Binding-site contacts:
Ligand atom OS3 contacts residue ILE84 of chain 1.A at 3.3 Å.
Ligand atom O6P contacts residue PHE53 of chain 1.A at 3.4 Å.
Ligand atom C6 contacts residue PHE143 of chain 1.A at 3.7 Å (hydrophobic).
Ligand atom OS3 contacts residue ARG58 of chain 1.A at 3.2 Å (salt-bridge).
Ligand atom N3 contacts residue PHE143 of chain 1.A at 3.7 Å.
Ligand atom N1 contacts residue THR144 of chain 1.A at 3.4 Å (h-bond).
Ligand atom N6 contacts residue ILE140 of chain 1.A at 3.6 Å.
Ligand atom OS3 contacts residue PRO86 of chain 1.A at 3.0 Å.
Ligand atom O4P contacts residue ARG44 of chain 1.A at 2.6 Å (salt-bridge).
Ligand atom C2 contacts residue THR144 of chain 1.A at 3.5 Å.
Ligand atom OS1 contacts residue ILE84 of chain 1.A at 3.2 Å (h-bond).
Ligand atom N1 contacts residue GLU142 of chain 1.A at 3.2 Å (salt-bridge).
Ligand atom O4P contacts residue ASN61 of chain 1.A at 3.2 Å (h-bond).
Ligand atom O2' contacts residue LEU131 of chain 1.A at 2.8 Å.
Ligand atom O5' contacts residue PHE53 of chain 1.A at 3.5 Å.
Ligand atom OS1 contacts residue PHE83 of chain 1.A at 3.2 Å.
Ligand atom OS1 contacts residue SER85 of chain 1.A at 2.8 Å (h-bond).
Ligand atom OS2 contacts residue ASN61 of chain 1.A at 3.1 Å (h-bond).
Ligand atom C5 contacts residue PHE53 of chain 1.A at 3.7 Å (hydrophobic).
Ligand atom O5P contacts residue ILE84 of chain 1.A at 2.8 Å (h-bond).
Ligand atom C6 contacts residue GLU142 of chain 1.A at 3.7 Å.
Ligand atom C5' contacts residue ILE84 of chain 1.A at 3.5 Å (hydrophobic).
Ligand atom OS2 contacts residue ARG44 of chain 1.A at 3.5 Å (salt-bridge).
Ligand atom O4' contacts residue PHE53 of chain 1.A at 3.2 Å.
Ligand atom C2 contacts residue PHE143 of chain 1.A at 3.7 Å (hydrophobic).
Ligand atom N6 contacts residue LYS141 of chain 1.A at 3.1 Å (salt-bridge).
Ligand atom C8 contacts residue PHE53 of chain 1.A at 3.5 Å (hydrophobic).
Ligand atom O2P contacts residue LYS129 of chain 1.A at 2.5 Å (salt-bridge).
Ligand atom N6 contacts residue GLU142 of chain 1.A at 3.2 Å (salt-bridge).
Ligand atom N9 contacts residue PHE53 of chain 1.A at 3.5 Å.
Ligand atom OS3 contacts residue SER85 of chain 1.A at 3.6 Å (h-bond).
Ligand atom C4 contacts residue PHE53 of chain 1.A at 3.5 Å (hydrophobic).
Ligand atom N7 contacts residue PHE53 of chain 1.A at 3.5 Å.
Ligand atom O4P contacts residue PHE83 of chain 1.A at 3.3 Å.
Ligand atom C2 contacts residue ARG58 of chain 1.A at 3.3 Å.
Ligand atom N1 contacts residue ARG58 of chain 1.A at 3.6 Å (salt-bridge).
Ligand atom OS2 contacts residue ARG58 of chain 1.A at 3.5 Å.
Ligand atom C2' contacts residue LEU131 of chain 1.A at 3.5 Å (hydrophobic).
Ligand atom O5P contacts residue PHE83 of chain 1.A at 3.3 Å.
Ligand atom N1 contacts residue PHE143 of chain 1.A at 3.3 Å.

This small molecule binds to this protein.
Small molecule (SMILES): Nc1ncnc2c1ncn2[C@@H]1O[C@H](CO[P](=O)(O)OS(=O)(=O)O)[C@@H](OP(=O)(O)O)[C@H]1O

Sequence of chain 1.A:
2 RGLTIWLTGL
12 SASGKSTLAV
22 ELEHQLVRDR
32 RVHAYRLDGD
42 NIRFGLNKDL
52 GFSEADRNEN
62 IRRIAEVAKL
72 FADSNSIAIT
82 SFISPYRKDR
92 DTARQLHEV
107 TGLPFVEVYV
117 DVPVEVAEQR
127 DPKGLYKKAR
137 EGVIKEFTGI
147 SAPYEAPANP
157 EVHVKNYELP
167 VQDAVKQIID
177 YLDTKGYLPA